Sequence of chain 1.B:
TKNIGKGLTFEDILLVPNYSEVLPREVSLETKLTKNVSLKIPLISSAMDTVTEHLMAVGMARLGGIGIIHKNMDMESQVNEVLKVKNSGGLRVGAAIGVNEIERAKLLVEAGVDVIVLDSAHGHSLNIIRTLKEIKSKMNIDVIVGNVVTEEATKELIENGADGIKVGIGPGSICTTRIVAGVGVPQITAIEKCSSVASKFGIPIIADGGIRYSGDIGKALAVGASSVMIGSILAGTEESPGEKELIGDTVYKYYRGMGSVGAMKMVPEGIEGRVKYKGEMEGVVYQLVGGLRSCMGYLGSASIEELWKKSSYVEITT

The small molecule below binds the protein below.
Small molecule (SMILES): O=C(Cn1c(-c2nccs2)nc2ccccc21)Nc1ccc(Br)cc1

Sequence of chain 1.A:
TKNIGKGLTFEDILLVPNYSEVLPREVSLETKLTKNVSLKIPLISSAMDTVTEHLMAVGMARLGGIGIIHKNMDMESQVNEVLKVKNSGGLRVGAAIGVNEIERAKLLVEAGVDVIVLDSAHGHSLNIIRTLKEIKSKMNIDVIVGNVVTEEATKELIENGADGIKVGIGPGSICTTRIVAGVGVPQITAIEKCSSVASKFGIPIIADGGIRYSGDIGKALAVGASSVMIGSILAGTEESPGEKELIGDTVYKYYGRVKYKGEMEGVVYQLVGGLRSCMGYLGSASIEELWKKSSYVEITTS

Binding-site contacts:
Ligand atom O contacts residue ALA126 of chain 1.B at 3.9 Å.
Ligand atom C3 contacts residue MET269 of chain 1.B at 3.7 Å (hydrophobic).
Ligand atom C16 contacts residue TYR319 of chain 1.A at 3.6 Å (hydrophobic).
Ligand atom C4 contacts residue ALA126 of chain 1.B at 3.7 Å (hydrophobic).
Ligand atom C15 contacts residue ALA126 of chain 1.B at 3.5 Å (hydrophobic).
Ligand atom C12 contacts residue TYR319 of chain 1.A at 3.6 Å (hydrophobic).
Ligand atom C13 contacts residue ALA126 of chain 1.B at 3.9 Å (hydrophobic).
Ligand atom C2 contacts residue ALA126 of chain 1.B at 3.7 Å (hydrophobic).
Ligand atom C6 contacts residue GLY264 of chain 1.B at 3.6 Å.
Ligand atom N4 contacts residue ALA126 of chain 1.B at 3.7 Å.
Ligand atom C11 contacts residue MET263 of chain 1.B at 3.5 Å (hydrophobic).
Ligand atom C4 contacts residue GLU290 of chain 1.B at 3.9 Å.
Ligand atom N2 contacts residue ALA126 of chain 1.B at 3.6 Å.
Ligand atom N4 contacts residue GLU290 of chain 1.B at 3.4 Å (salt-bridge).
Ligand atom C13 contacts residue MET287 of chain 1.B at 4.0 Å (hydrophobic).
Ligand atom BR contacts residue GLY318 of chain 1.A at 3.5 Å.
Ligand atom C14 contacts residue MET269 of chain 1.B at 4.0 Å (hydrophobic).
Ligand atom C10 contacts residue GLY264 of chain 1.B at 3.9 Å.
Ligand atom N3 contacts residue MET263 of chain 1.B at 3.6 Å.
Ligand atom N2 contacts residue GLU290 of chain 1.B at 3.3 Å (salt-bridge).
Ligand atom C11 contacts residue GLY264 of chain 1.B at 3.8 Å.
Ligand atom C12 contacts residue SER315 of chain 1.A at 3.3 Å.
Ligand atom C14 contacts residue MET263 of chain 1.B at 3.9 Å (hydrophobic).
Ligand atom C7 contacts residue IMP1 of chain 1.J at 3.4 Å.
Ligand atom C7 contacts residue ALA126 of chain 1.B at 3.7 Å (hydrophobic).
Ligand atom N2 contacts residue IMP1 of chain 1.J at 3.9 Å.
Ligand atom C15 contacts residue IMP1 of chain 1.J at 3.4 Å.
Ligand atom C15 contacts residue TYR319 of chain 1.A at 3.9 Å (hydrophobic).
Ligand atom C12 contacts residue GLU290 of chain 1.B at 3.4 Å.
Ligand atom C1 contacts residue MET269 of chain 1.B at 3.9 Å (hydrophobic).
Ligand atom C9 contacts residue MET263 of chain 1.B at 3.2 Å (hydrophobic).
Ligand atom BR contacts residue TYR319 of chain 1.A at 3.8 Å.
Ligand atom C17 contacts residue MET287 of chain 1.B at 3.8 Å (hydrophobic).
Ligand atom N1 contacts residue GLY264 of chain 1.B at 3.8 Å.
Ligand atom C8 contacts residue ALA126 of chain 1.B at 3.9 Å (hydrophobic).
Ligand atom C15 contacts residue GLU290 of chain 1.B at 3.2 Å.
Ligand atom BR contacts residue HIS127 of chain 1.B at 3.7 Å.
Ligand atom C15 contacts residue THR182 of chain 1.B at 3.7 Å.
Ligand atom N3 contacts residue GLY264 of chain 1.B at 3.5 Å (h-bond).
Ligand atom C16 contacts residue SER315 of chain 1.A at 3.7 Å.